Sequence of chain 1.B:
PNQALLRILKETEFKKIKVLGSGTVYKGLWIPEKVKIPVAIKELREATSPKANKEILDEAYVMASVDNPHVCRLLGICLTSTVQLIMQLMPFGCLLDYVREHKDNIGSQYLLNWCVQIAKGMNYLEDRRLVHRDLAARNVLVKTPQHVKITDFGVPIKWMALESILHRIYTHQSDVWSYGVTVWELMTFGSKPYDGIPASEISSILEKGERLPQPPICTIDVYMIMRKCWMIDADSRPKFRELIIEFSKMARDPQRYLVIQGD

Binding-site contacts:
Ligand atom F06 contacts residue CYS86 of chain 1.B at 3.5 Å.
Ligand atom C15 contacts residue LEU99 of chain 1.B at 3.4 Å (hydrophobic).
Ligand atom O01 contacts residue ASP166 of chain 1.B at 3.1 Å.
Ligand atom C14 contacts residue Q6K1 of chain 1.K at 3.8 Å.
Ligand atom C03 contacts residue ASP166 of chain 1.B at 3.8 Å.
Ligand atom C19 contacts residue LEU99 of chain 1.B at 3.5 Å (hydrophobic).
Ligand atom N13 contacts residue LYS56 of chain 1.B at 3.8 Å.
Ligand atom C23 contacts residue GLU73 of chain 1.B at 3.5 Å.
Ligand atom C04 contacts residue MET77 of chain 1.B at 3.4 Å (hydrophobic).
Ligand atom O01 contacts residue PHE167 of chain 1.B at 2.7 Å (h-bond).
Ligand atom N13 contacts residue Q6K1 of chain 1.K at 3.3 Å.
Ligand atom C03 contacts residue MET77 of chain 1.B at 3.4 Å (hydrophobic).
Ligand atom C15 contacts residue ALA54 of chain 1.B at 3.2 Å (hydrophobic).
Ligand atom O27 contacts residue LYS56 of chain 1.B at 2.9 Å (salt-bridge).
Ligand atom C12 contacts residue LYS56 of chain 1.B at 3.7 Å.
Ligand atom S16 contacts residue LEU99 of chain 1.B at 3.5 Å (h-bond).
Ligand atom O17 contacts residue LEU88 of chain 1.B at 3.7 Å.
Ligand atom F06 contacts residue ARG87 of chain 1.B at 3.1 Å.
Ligand atom C02 contacts residue PHE167 of chain 1.B at 3.5 Å (hydrophobic).
Ligand atom C09 contacts residue ASP166 of chain 1.B at 3.3 Å.
Ligand atom C23 contacts residue ILE70 of chain 1.B at 3.5 Å (hydrophobic).
Ligand atom C10 contacts residue ASP166 of chain 1.B at 3.6 Å.
Ligand atom N11 contacts residue LYS56 of chain 1.B at 3.6 Å.
Ligand atom N11 contacts residue ASP166 of chain 1.B at 2.9 Å (salt-bridge).
Ligand atom O27 contacts residue LEU99 of chain 1.B at 3.8 Å.
Ligand atom C10 contacts residue LYS56 of chain 1.B at 3.8 Å.
Ligand atom C15 contacts residue LYS56 of chain 1.B at 3.4 Å.
Ligand atom C20 contacts residue LEU99 of chain 1.B at 3.5 Å (hydrophobic).
Ligand atom C14 contacts residue VAL37 of chain 1.B at 3.6 Å (hydrophobic).
Ligand atom C03 contacts residue PHE167 of chain 1.B at 3.4 Å (hydrophobic).
Ligand atom C22 contacts residue ILE70 of chain 1.B at 3.6 Å (hydrophobic).
Ligand atom F06 contacts residue LEU88 of chain 1.B at 3.0 Å.
Ligand atom C02 contacts residue ASP166 of chain 1.B at 3.5 Å.
Ligand atom C04 contacts residue PHE167 of chain 1.B at 3.4 Å (hydrophobic).
Ligand atom C08 contacts residue ASP166 of chain 1.B at 3.8 Å.
Ligand atom C14 contacts residue LYS56 of chain 1.B at 3.7 Å.
Ligand atom C24 contacts residue GLU73 of chain 1.B at 3.6 Å.
Ligand atom O17 contacts residue LEU99 of chain 1.B at 3.4 Å.
Ligand atom S16 contacts residue LYS56 of chain 1.B at 3.5 Å.
Ligand atom C15 contacts residue ILE55 of chain 1.B at 3.8 Å (hydrophobic).

The protein below binds the small molecule below.
Small molecule (SMILES): O=C(Nc1nccs1)[C@@H](c1cc(F)ccc1O)N1Cc2ccccc2C1=O